Sequence of chain 1.A:
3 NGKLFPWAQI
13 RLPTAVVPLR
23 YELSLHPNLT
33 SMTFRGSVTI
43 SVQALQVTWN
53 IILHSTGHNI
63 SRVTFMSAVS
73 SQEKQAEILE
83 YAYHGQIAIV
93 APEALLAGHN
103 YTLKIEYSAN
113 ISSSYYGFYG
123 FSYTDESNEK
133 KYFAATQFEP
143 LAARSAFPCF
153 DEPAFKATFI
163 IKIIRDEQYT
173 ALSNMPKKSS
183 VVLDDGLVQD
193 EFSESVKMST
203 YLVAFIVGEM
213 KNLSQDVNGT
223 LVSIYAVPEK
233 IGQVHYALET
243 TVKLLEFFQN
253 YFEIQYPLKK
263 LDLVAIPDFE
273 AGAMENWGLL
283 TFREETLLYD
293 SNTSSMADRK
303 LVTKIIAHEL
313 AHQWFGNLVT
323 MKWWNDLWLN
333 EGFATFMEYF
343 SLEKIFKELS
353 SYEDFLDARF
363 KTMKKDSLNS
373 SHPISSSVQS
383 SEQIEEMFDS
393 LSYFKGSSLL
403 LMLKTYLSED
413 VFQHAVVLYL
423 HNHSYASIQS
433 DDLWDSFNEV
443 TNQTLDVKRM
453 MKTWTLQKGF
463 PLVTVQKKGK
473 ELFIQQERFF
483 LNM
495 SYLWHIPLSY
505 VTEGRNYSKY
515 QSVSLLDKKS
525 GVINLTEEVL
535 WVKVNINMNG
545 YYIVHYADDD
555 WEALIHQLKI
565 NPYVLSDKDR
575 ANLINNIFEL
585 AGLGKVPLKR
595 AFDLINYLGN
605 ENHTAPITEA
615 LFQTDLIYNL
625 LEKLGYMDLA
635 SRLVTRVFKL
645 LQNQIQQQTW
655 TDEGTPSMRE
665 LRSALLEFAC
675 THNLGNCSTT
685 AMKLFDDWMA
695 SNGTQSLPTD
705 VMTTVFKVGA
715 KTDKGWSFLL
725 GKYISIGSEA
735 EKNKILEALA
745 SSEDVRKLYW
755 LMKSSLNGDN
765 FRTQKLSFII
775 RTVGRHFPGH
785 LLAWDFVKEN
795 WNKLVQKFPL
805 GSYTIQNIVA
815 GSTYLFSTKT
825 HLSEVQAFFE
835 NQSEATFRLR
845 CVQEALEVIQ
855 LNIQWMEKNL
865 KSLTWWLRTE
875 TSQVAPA

Binding-site contacts:
Ligand atom C6 contacts residue LEU21 of chain 1.A at 3.8 Å (hydrophobic).
Ligand atom C3 contacts residue ASN102 of chain 1.A at 3.8 Å.
Ligand atom O5 contacts residue LEU21 of chain 1.A at 3.5 Å.
Ligand atom C7 contacts residue ASN102 of chain 1.A at 3.3 Å.
Ligand atom C2 contacts residue GLN45 of chain 1.A at 4.1 Å.
Ligand atom N2 contacts residue GLN45 of chain 1.A at 3.9 Å.
Ligand atom C7 contacts residue GLY100 of chain 1.A at 4.5 Å.
Ligand atom O6 contacts residue ARG22 of chain 1.A at 4.0 Å.
Ligand atom C1 contacts residue LEU21 of chain 1.A at 3.9 Å (hydrophobic).
Ligand atom O5 contacts residue ASN102 of chain 1.A at 2.3 Å (h-bond).
Ligand atom C8 contacts residue ASN102 of chain 1.A at 3.3 Å.
Ligand atom O6 contacts residue LEU21 of chain 1.A at 3.3 Å.
Ligand atom O7 contacts residue ASN102 of chain 1.A at 4.2 Å.
Ligand atom C3 contacts residue GLN45 of chain 1.A at 4.4 Å.
Ligand atom C1 contacts residue ASN102 of chain 1.A at 1.4 Å.
Ligand atom O7 contacts residue GLY100 of chain 1.A at 3.7 Å.
Ligand atom C4 contacts residue ASN102 of chain 1.A at 4.2 Å.
Ligand atom C1 contacts residue GLN45 of chain 1.A at 3.5 Å.
Ligand atom C5 contacts residue LEU21 of chain 1.A at 3.6 Å (hydrophobic).
Ligand atom C5 contacts residue ASN102 of chain 1.A at 3.6 Å.
Ligand atom C2 contacts residue ASN102 of chain 1.A at 2.4 Å.
Ligand atom N2 contacts residue ASN102 of chain 1.A at 2.9 Å (h-bond).
Ligand atom O5 contacts residue GLN45 of chain 1.A at 4.5 Å.

This protein binds this small molecule.
Small molecule (SMILES): CC(=O)N[C@H]1[C@H](O[C@H]2[C@H](O)[C@@H](NC(C)=O)CO[C@@H]2CO)O[C@H](CO)[C@@H](O[C@@H]2O[C@H](CO)[C@@H](O)[C@H](O)[C@@H]2O)[C@@H]1O